The small molecule below binds the protein below.
Small molecule (SMILES): CC(=O)N[C@@H]1[C@@H](O)[C@H](O)[C@@H](CO)O[C@H]1O

Sequence of chain 3.H:
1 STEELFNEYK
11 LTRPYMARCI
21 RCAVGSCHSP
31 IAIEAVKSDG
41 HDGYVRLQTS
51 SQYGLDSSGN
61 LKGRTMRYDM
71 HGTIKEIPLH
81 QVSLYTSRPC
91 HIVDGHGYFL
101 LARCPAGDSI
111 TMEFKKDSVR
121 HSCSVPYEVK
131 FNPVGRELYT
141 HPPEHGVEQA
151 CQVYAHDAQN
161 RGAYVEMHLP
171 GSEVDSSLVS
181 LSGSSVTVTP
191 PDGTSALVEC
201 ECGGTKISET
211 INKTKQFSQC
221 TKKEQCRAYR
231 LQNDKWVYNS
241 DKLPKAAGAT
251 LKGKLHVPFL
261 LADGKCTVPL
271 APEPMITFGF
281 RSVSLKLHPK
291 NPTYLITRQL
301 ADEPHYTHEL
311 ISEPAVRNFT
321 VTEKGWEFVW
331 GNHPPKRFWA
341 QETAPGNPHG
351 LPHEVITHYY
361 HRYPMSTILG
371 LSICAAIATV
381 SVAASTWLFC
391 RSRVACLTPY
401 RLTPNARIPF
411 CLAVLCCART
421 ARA

Binding-site contacts:
Ligand atom C4 contacts residue ASN212 of chain 3.H at 4.2 Å.
Ligand atom C3 contacts residue ASN212 of chain 3.H at 3.8 Å.
Ligand atom N2 contacts residue ASN212 of chain 3.H at 2.9 Å (h-bond).
Ligand atom N2 contacts residue ILE211 of chain 3.H at 4.5 Å.
Ligand atom C5 contacts residue ASN212 of chain 3.H at 3.7 Å.
Ligand atom C1 contacts residue ASN212 of chain 3.H at 1.4 Å.
Ligand atom C1 contacts residue ILE211 of chain 3.H at 4.3 Å (hydrophobic).
Ligand atom C2 contacts residue ASN212 of chain 3.H at 2.5 Å.
Ligand atom C7 contacts residue ASN212 of chain 3.H at 4.0 Å.
Ligand atom O5 contacts residue ASN212 of chain 3.H at 2.4 Å (h-bond).
Ligand atom O6 contacts residue ASN212 of chain 3.H at 4.3 Å.